Binding-site contacts:
Ligand atom O7 contacts residue SER357 of chain 1.H at 3.2 Å (h-bond).
Ligand atom O6 contacts residue NAG2 of chain 1.OA at 4.4 Å.
Ligand atom O7 contacts residue ASN355 of chain 1.H at 3.6 Å.
Ligand atom C8 contacts residue SER333 of chain 1.H at 3.9 Å.
Ligand atom C8 contacts residue THR341 of chain 1.H at 3.3 Å.
Ligand atom O2 contacts residue NAG2 of chain 1.OA at 3.3 Å (h-bond).
Ligand atom C5 contacts residue NAG2 of chain 1.OA at 4.4 Å.
Ligand atom C6 contacts residue NAG1 of chain 1.OA at 3.6 Å.
Ligand atom C4 contacts residue NAG2 of chain 1.OA at 4.4 Å.
Ligand atom N2 contacts residue ASN332 of chain 1.H at 2.9 Å (h-bond).
Ligand atom O5 contacts residue SER357 of chain 1.H at 4.1 Å.
Ligand atom N2 contacts residue SER357 of chain 1.H at 4.3 Å.
Ligand atom C7 contacts residue ASN332 of chain 1.H at 3.4 Å.
Ligand atom O3 contacts residue NAG1 of chain 1.OA at 4.1 Å.
Ligand atom C4 contacts residue ASN332 of chain 1.H at 4.2 Å.
Ligand atom C2 contacts residue SER357 of chain 1.H at 3.9 Å.
Ligand atom C5 contacts residue ASN332 of chain 1.H at 3.6 Å.
Ligand atom C2 contacts residue ASN332 of chain 1.H at 2.4 Å.
Ligand atom C1 contacts residue NAG2 of chain 1.OA at 4.2 Å.
Ligand atom O5 contacts residue ASN332 of chain 1.H at 2.4 Å (h-bond).
Ligand atom C7 contacts residue NAG1 of chain 1.OA at 4.2 Å.
Ligand atom O7 contacts residue ASN332 of chain 1.H at 3.6 Å (h-bond).
Ligand atom C1 contacts residue ASN332 of chain 1.H at 1.4 Å.
Ligand atom C1 contacts residue SER357 of chain 1.H at 3.8 Å.
Ligand atom C3 contacts residue ASN332 of chain 1.H at 3.8 Å.
Ligand atom C6 contacts residue NAG2 of chain 1.OA at 3.7 Å.
Ligand atom C7 contacts residue SER333 of chain 1.H at 4.2 Å.
Ligand atom N2 contacts residue NAG2 of chain 1.OA at 4.1 Å.
Ligand atom N2 contacts residue SER333 of chain 1.H at 3.9 Å.
Ligand atom O7 contacts residue NAG1 of chain 1.OA at 3.4 Å (h-bond).
Ligand atom C7 contacts residue SER357 of chain 1.H at 4.0 Å.
Ligand atom C5 contacts residue NAG1 of chain 1.OA at 3.6 Å.
Ligand atom C8 contacts residue ASN332 of chain 1.H at 4.5 Å.
Ligand atom O4 contacts residue NAG2 of chain 1.OA at 3.4 Å (h-bond).
Ligand atom C2 contacts residue NAG2 of chain 1.OA at 3.7 Å.
Ligand atom O5 contacts residue NAG1 of chain 1.OA at 4.0 Å.

Sequence of chain 1.H:
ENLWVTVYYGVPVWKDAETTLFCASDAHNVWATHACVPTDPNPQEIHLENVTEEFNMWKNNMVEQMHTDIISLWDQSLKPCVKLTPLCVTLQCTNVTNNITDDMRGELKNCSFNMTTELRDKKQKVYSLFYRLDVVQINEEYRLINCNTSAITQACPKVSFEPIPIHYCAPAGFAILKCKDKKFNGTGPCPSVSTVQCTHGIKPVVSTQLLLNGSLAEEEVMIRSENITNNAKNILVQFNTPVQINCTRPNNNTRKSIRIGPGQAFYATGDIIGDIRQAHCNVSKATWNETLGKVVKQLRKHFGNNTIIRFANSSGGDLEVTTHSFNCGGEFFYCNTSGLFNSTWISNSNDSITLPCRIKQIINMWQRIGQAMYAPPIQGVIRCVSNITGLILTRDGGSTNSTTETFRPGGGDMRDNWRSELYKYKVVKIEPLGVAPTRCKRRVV

A small-molecule ligand and the protein it binds are described below.
Small molecule (SMILES): CC(=O)N[C@H]1[C@H](O[C@H]2[C@H](O)[C@@H](NC(C)=O)CO[C@@H]2CO)O[C@H](CO)[C@@H](O[C@@H]2O[C@H](CO[C@H]3O[C@H](CO)[C@@H](O)[C@H](O)[C@@H]3O)[C@@H](O)[C@H](O[C@H]3O[C@H](CO)[C@@H](O)[C@H](O)[C@@H]3O)[C@@H]2O)[C@@H]1O